This small molecule binds to this protein.
Small molecule (SMILES): CC[C@H](C)[C@H](NC(=O)[C@@H]1CCCN1C(=O)CNC(=O)[C@H](C)NC(=O)[C@@H](N)Cc1cnc[nH]1)C(=O)N[C@@H](C)C(=O)O

Binding-site contacts:
Ligand atom N contacts residue ALA102 of chain 1.B at 3.7 Å.
Ligand atom NE2 contacts residue ASN70 of chain 1.B at 3.7 Å.
Ligand atom O contacts residue ARG54 of chain 1.B at 2.9 Å (salt-bridge).
Ligand atom O contacts residue GLN62 of chain 1.B at 3.7 Å.
Ligand atom CB contacts residue HIS125 of chain 1.B at 3.3 Å.
Ligand atom O contacts residue PHE59 of chain 1.B at 3.8 Å.
Ligand atom CD contacts residue ARG54 of chain 1.B at 3.7 Å.
Ligand atom N contacts residue ASN101 of chain 1.B at 3.4 Å (h-bond).
Ligand atom NE2 contacts residue GLY71 of chain 1.B at 3.8 Å.
Ligand atom N contacts residue PHE59 of chain 1.B at 3.8 Å.
Ligand atom CA contacts residue HIS125 of chain 1.B at 3.8 Å.
Ligand atom CA contacts residue TRP120 of chain 1.B at 3.4 Å (hydrophobic).
Ligand atom CA contacts residue GLN62 of chain 1.B at 3.1 Å.
Ligand atom N contacts residue GLN62 of chain 1.B at 3.1 Å (h-bond).
Ligand atom C contacts residue ALA102 of chain 1.B at 3.5 Å (hydrophobic).
Ligand atom CA contacts residue ARG54 of chain 1.B at 3.3 Å.
Ligand atom CB contacts residue ALA100 of chain 1.B at 3.8 Å (hydrophobic).
Ligand atom C contacts residue GLN62 of chain 1.B at 3.4 Å.
Ligand atom C contacts residue PHE59 of chain 1.B at 3.8 Å (hydrophobic).
Ligand atom C contacts residue ARG54 of chain 1.B at 3.4 Å.
Ligand atom N contacts residue GLY71 of chain 1.B at 3.1 Å (h-bond).
Ligand atom CB contacts residue LEU121 of chain 1.B at 3.8 Å (hydrophobic).
Ligand atom CB contacts residue GLY71 of chain 1.B at 3.1 Å.
Ligand atom CA contacts residue GLY71 of chain 1.B at 3.7 Å.
Ligand atom CD2 contacts residue THR72 of chain 1.B at 3.5 Å.
Ligand atom N contacts residue ARG54 of chain 1.B at 3.5 Å (salt-bridge).
Ligand atom O contacts residue TRP120 of chain 1.B at 3.3 Å (h-bond).
Ligand atom O contacts residue LEU121 of chain 1.B at 3.6 Å.
Ligand atom C contacts residue TRP120 of chain 1.B at 3.7 Å (hydrophobic).
Ligand atom N contacts residue ALA102 of chain 1.B at 3.8 Å.
Ligand atom NE2 contacts residue THR72 of chain 1.B at 3.5 Å (h-bond).
Ligand atom O contacts residue ALA102 of chain 1.B at 3.6 Å.
Ligand atom O contacts residue PHE59 of chain 1.B at 3.7 Å.
Ligand atom OXT contacts residue TRP120 of chain 1.B at 3.5 Å (h-bond).
Ligand atom CB contacts residue GLN62 of chain 1.B at 3.6 Å.
Ligand atom CA contacts residue PHE59 of chain 1.B at 3.9 Å (hydrophobic).
Ligand atom CB contacts residue GLN110 of chain 1.B at 2.9 Å.
Ligand atom CB contacts residue PHE59 of chain 1.B at 3.8 Å (hydrophobic).
Ligand atom CE1 contacts residue ASN70 of chain 1.B at 3.7 Å.
Ligand atom CA contacts residue ASN101 of chain 1.B at 3.6 Å.

Sequence of chain 1.B:
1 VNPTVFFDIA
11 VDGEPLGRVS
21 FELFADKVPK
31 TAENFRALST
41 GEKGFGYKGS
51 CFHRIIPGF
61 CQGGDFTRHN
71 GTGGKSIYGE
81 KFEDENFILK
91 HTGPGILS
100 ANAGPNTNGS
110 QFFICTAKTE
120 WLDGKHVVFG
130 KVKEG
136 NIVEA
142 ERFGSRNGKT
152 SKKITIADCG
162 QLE